Sequence of chain 3.A:
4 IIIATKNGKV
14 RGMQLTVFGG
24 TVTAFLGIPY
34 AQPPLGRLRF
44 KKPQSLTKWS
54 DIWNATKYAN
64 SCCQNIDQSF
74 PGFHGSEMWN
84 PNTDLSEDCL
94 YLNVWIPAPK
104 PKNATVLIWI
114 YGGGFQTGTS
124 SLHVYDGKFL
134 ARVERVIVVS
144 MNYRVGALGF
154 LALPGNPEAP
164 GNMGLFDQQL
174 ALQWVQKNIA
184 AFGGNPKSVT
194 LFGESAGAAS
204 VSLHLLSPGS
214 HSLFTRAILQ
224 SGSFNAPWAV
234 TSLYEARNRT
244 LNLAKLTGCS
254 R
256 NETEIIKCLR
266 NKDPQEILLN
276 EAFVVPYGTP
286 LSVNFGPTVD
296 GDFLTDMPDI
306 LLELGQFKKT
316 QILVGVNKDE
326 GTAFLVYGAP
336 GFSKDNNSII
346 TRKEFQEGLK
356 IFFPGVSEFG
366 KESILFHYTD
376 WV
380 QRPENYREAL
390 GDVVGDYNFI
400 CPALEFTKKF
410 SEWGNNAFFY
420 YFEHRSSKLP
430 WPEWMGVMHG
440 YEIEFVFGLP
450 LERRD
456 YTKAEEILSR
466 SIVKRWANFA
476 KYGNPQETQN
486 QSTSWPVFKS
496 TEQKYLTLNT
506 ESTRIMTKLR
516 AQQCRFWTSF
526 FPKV

Binding-site contacts:
Ligand atom C22 contacts residue VXA1 of chain 3.J at 3.1 Å.
Ligand atom C21 contacts residue TYR332 of chain 3.A at 4.0 Å (hydrophobic).
Ligand atom C13 contacts residue TYR128 of chain 3.A at 4.0 Å (hydrophobic).
Ligand atom C22 contacts residue GLY115 of chain 3.A at 4.2 Å.
Ligand atom C13 contacts residue TRP82 of chain 3.A at 3.8 Å (hydrophobic).
Ligand atom C11 contacts residue GLY439 of chain 3.A at 4.3 Å.
Ligand atom C20 contacts residue TYR332 of chain 3.A at 3.8 Å (hydrophobic).
Ligand atom C11 contacts residue TYR128 of chain 3.A at 4.2 Å (hydrophobic).
Ligand atom C15 contacts residue TRP82 of chain 3.A at 4.0 Å (hydrophobic).
Ligand atom S17 contacts residue TRP82 of chain 3.A at 4.0 Å.
Ligand atom C19 contacts residue ALA328 of chain 3.A at 4.0 Å (hydrophobic).
Ligand atom O12 contacts residue VXA1 of chain 3.J at 4.3 Å.
Ligand atom C20 contacts residue ALA328 of chain 3.A at 4.0 Å (hydrophobic).
Ligand atom C11 contacts residue GLU197 of chain 3.A at 3.4 Å.
Ligand atom C21 contacts residue PHE329 of chain 3.A at 4.3 Å (hydrophobic).
Ligand atom C11 contacts residue TRP82 of chain 3.A at 3.3 Å (hydrophobic).
Ligand atom C22 contacts residue SER198 of chain 3.A at 4.0 Å.
Ligand atom C19 contacts residue TYR332 of chain 3.A at 3.9 Å (hydrophobic).
Ligand atom O12 contacts residue PHE329 of chain 3.A at 4.1 Å.
Ligand atom C11 contacts residue ILE442 of chain 3.A at 4.0 Å (hydrophobic).
Ligand atom C13 contacts residue GLY115 of chain 3.A at 4.0 Å.
Ligand atom C13 contacts residue GLY116 of chain 3.A at 4.2 Å.
Ligand atom C16 contacts residue TRP82 of chain 3.A at 3.9 Å (hydrophobic).
Ligand atom C22 contacts residue GLU197 of chain 3.A at 3.2 Å.
Ligand atom C20 contacts residue PHE329 of chain 3.A at 3.6 Å (hydrophobic).
Ligand atom C22 contacts residue GLY116 of chain 3.A at 3.9 Å.
Ligand atom N14 contacts residue VXA1 of chain 3.J at 4.4 Å.
Ligand atom N14 contacts residue TRP82 of chain 3.A at 4.1 Å.
Ligand atom C22 contacts residue HIS438 of chain 3.A at 4.0 Å.
Ligand atom N14 contacts residue GLU197 of chain 3.A at 3.9 Å.
Ligand atom O12 contacts residue HIS438 of chain 3.A at 3.4 Å.

This small molecule binds to this protein.
Small molecule (SMILES): CCCC(=O)SCC[N+](C)(C)C